Sequence of chain 1.B:
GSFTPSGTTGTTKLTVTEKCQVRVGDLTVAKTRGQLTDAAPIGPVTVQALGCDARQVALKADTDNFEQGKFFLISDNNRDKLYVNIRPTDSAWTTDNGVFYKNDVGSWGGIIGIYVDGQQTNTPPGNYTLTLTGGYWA

Binding-site contacts:
Ligand atom O5 contacts residue GLY43 of chain 1.B at 3.5 Å (h-bond).
Ligand atom C3 contacts residue GLY43 of chain 1.B at 3.8 Å.
Ligand atom C4 contacts residue GLY43 of chain 1.B at 4.3 Å.
Ligand atom N2 contacts residue GLY43 of chain 1.B at 2.8 Å (h-bond).
Ligand atom O2 contacts residue THR46 of chain 1.B at 4.1 Å.
Ligand atom C4 contacts residue THR46 of chain 1.B at 3.5 Å.
Ligand atom C1 contacts residue THR131 of chain 1.B at 4.4 Å.
Ligand atom C2 contacts residue THR46 of chain 1.B at 3.4 Å.
Ligand atom CL2 contacts residue GLN129 of chain 1.B at 4.5 Å.
Ligand atom C6 contacts residue GLY43 of chain 1.B at 4.4 Å.
Ligand atom C1 contacts residue THR46 of chain 1.B at 3.5 Å.
Ligand atom CL1 contacts residue GLY43 of chain 1.B at 3.7 Å.
Ligand atom N2 contacts residue THR46 of chain 1.B at 3.4 Å.
Ligand atom C5 contacts residue GLY43 of chain 1.B at 4.1 Å.
Ligand atom C1 contacts residue GLY43 of chain 1.B at 3.2 Å.
Ligand atom C2 contacts residue GLY43 of chain 1.B at 3.5 Å.
Ligand atom C3 contacts residue THR46 of chain 1.B at 4.1 Å.
Ligand atom O4 contacts residue THR46 of chain 1.B at 3.1 Å (h-bond).
Ligand atom N2 contacts residue GLN44 of chain 1.B at 4.5 Å.
Ligand atom CL2 contacts residue THR46 of chain 1.B at 3.8 Å.
Ligand atom O5 contacts residue GLN44 of chain 1.B at 3.2 Å.
Ligand atom C11 contacts residue GLY43 of chain 1.B at 4.0 Å.

This protein binds this small molecule.
Small molecule (SMILES): CS(=O)(=O)c1ccc([C@@H](O)[C@@H](CO)NC(=O)C(Cl)Cl)cc1